Sequence of chain 1.A:
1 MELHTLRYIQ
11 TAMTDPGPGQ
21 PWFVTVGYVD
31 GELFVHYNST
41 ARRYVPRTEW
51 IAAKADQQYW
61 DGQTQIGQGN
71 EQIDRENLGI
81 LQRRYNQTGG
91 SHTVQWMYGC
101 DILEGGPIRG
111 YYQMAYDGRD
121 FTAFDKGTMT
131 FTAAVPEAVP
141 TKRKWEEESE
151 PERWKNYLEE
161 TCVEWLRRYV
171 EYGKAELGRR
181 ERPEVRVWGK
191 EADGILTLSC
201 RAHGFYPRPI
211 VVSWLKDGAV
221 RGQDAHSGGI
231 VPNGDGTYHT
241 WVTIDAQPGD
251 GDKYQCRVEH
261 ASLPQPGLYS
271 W

The protein below binds the small molecule below.
Small molecule (SMILES): CC(C)C[C@H](NC(=O)[C@@H](NC(=O)[C@H](CS)NC(=O)[C@H](C)NC(=O)[C@@H]1CCCN1C(=O)[C@@H](N)CC(C)C)C(C)C)C(=O)N[C@@H](CCC(=O)O)C(=O)N[C@H](C(=O)O)C(C)C

Binding-site contacts:
Ligand atom N contacts residue ASN70 of chain 1.A at 3.0 Å (h-bond).
Ligand atom O contacts residue TYR157 of chain 1.A at 2.7 Å (h-bond).
Ligand atom CG2 contacts residue ASN70 of chain 1.A at 3.4 Å.
Ligand atom N contacts residue TYR98 of chain 1.A at 2.8 Å (h-bond).
Ligand atom N contacts residue TYR8 of chain 1.A at 2.8 Å (h-bond).
Ligand atom C contacts residue TYR98 of chain 1.A at 3.5 Å (hydrophobic).
Ligand atom CD1 contacts residue TRP165 of chain 1.A at 3.4 Å (hydrophobic).
Ligand atom O contacts residue ARG153 of chain 1.A at 2.4 Å (salt-bridge).
Ligand atom CG1 contacts residue ASN77 of chain 1.A at 3.4 Å.
Ligand atom OXT contacts residue ARG84 of chain 1.A at 3.1 Å (salt-bridge).
Ligand atom CA contacts residue TYR8 of chain 1.A at 3.3 Å (hydrophobic).
Ligand atom CG2 contacts residue ASN77 of chain 1.A at 3.4 Å.
Ligand atom O contacts residue ILE73 of chain 1.A at 3.3 Å.
Ligand atom C contacts residue THR141 of chain 1.A at 3.6 Å.
Ligand atom O contacts residue TYR98 of chain 1.A at 3.4 Å (h-bond).
Ligand atom C contacts residue ARG153 of chain 1.A at 3.3 Å.
Ligand atom OXT contacts residue THR141 of chain 1.A at 2.6 Å (h-bond).
Ligand atom CD1 contacts residue TRP145 of chain 1.A at 3.3 Å (hydrophobic).
Ligand atom CB contacts residue TYR98 of chain 1.A at 3.3 Å (hydrophobic).
Ligand atom C contacts residue ASN77 of chain 1.A at 3.5 Å.
Ligand atom CG1 contacts residue MET114 of chain 1.A at 3.5 Å (hydrophobic).
Ligand atom CA contacts residue TYR169 of chain 1.A at 3.5 Å (hydrophobic).
Ligand atom CG contacts residue GLU150 of chain 1.A at 3.5 Å.
Ligand atom N contacts residue TYR8 of chain 1.A at 3.4 Å (h-bond).
Ligand atom CD contacts residue GLN63 of chain 1.A at 3.1 Å.
Ligand atom CD contacts residue TYR8 of chain 1.A at 3.6 Å (hydrophobic).
Ligand atom C contacts residue TYR8 of chain 1.A at 3.1 Å (hydrophobic).
Ligand atom CB contacts residue ARG153 of chain 1.A at 3.4 Å.
Ligand atom O contacts residue ASN77 of chain 1.A at 3.4 Å (h-bond).
Ligand atom O contacts residue ASN70 of chain 1.A at 2.9 Å (h-bond).
Ligand atom CA contacts residue TYR98 of chain 1.A at 3.3 Å (hydrophobic).
Ligand atom N contacts residue TYR169 of chain 1.A at 2.5 Å (h-bond).
Ligand atom CA contacts residue ASN77 of chain 1.A at 3.3 Å.
Ligand atom N contacts residue ASN77 of chain 1.A at 2.8 Å (h-bond).
Ligand atom CB contacts residue TRP165 of chain 1.A at 3.6 Å (hydrophobic).
Ligand atom OE1 contacts residue GLU76 of chain 1.A at 3.4 Å (salt-bridge).
Ligand atom CD1 contacts residue LYS144 of chain 1.A at 3.2 Å.
Ligand atom O contacts residue TRP145 of chain 1.A at 2.9 Å (h-bond).
Ligand atom CB contacts residue GLU150 of chain 1.A at 3.4 Å.
Ligand atom O contacts residue TRP154 of chain 1.A at 3.5 Å.